Sequence of chain 1.VB:
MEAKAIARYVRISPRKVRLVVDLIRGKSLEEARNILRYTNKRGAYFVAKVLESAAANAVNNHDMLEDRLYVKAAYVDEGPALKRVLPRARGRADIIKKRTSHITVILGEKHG

This protein binds this small molecule.
Small molecule (SMILES): CC[C@H]1OC(=O)C[C@@H](O)[C@H](C)[C@@H](O[C@@H]2O[C@H](C)[C@@H](O[C@H]3C[C@@](C)(O)[C@@H](O)[C@H](C)O3)[C@H](N(C)C)[C@H]2O)[C@@H](CC=O)C[C@@H](C)C(=O)/C=C/C(C)=C/[C@@H]1CO[C@@H]1O[C@H](C)[C@@H](O)[C@@H](OC)[C@H]1OC

Binding-site contacts:
Ligand atom C6C contacts residue ARG90 of chain 1.VB at 3.7 Å.